Binding-site contacts:
Ligand atom O3 contacts residue EU1 of chain 2.B at 2.5 Å.
Ligand atom C31 contacts residue GLU124 of chain 2.A at 2.8 Å.
Ligand atom C15 contacts residue PHE105 of chain 2.A at 3.7 Å (hydrophobic).
Ligand atom N3 contacts residue EU1 of chain 2.B at 2.7 Å.
Ligand atom N2 contacts residue MET43 of chain 2.A at 3.6 Å.
Ligand atom C29 contacts residue MET43 of chain 2.A at 3.4 Å (hydrophobic).
Ligand atom C25 contacts residue EU1 of chain 2.B at 3.6 Å.
Ligand atom C22 contacts residue PHE126 of chain 2.A at 3.4 Å (hydrophobic).
Ligand atom C30 contacts residue EU1 of chain 2.B at 3.6 Å.
Ligand atom C27 contacts residue EU1 of chain 2.B at 3.6 Å.
Ligand atom O1 contacts residue LEU226 of chain 2.A at 3.4 Å (h-bond).
Ligand atom C32 contacts residue EU1 of chain 2.B at 3.2 Å.
Ligand atom C29 contacts residue EU1 of chain 2.B at 3.2 Å.
Ligand atom C23 contacts residue HIS225 of chain 2.A at 3.5 Å.
Ligand atom C20 contacts residue GLU54 of chain 2.A at 3.5 Å.
Ligand atom N1 contacts residue EU1 of chain 2.B at 2.6 Å.
Ligand atom O1 contacts residue HIS225 of chain 2.A at 3.2 Å (h-bond).
Ligand atom C24 contacts residue EU1 of chain 2.B at 3.4 Å.
Ligand atom C21 contacts residue PHE126 of chain 2.A at 3.5 Å (hydrophobic).
Ligand atom C28 contacts residue MET43 of chain 2.A at 3.5 Å (hydrophobic).
Ligand atom C26 contacts residue MET43 of chain 2.A at 3.2 Å (hydrophobic).
Ligand atom O6 contacts residue EU1 of chain 2.B at 2.5 Å.
Ligand atom O5 contacts residue EU1 of chain 2.B at 2.5 Å.
Ligand atom O10 contacts residue GLU124 of chain 2.A at 3.6 Å.
Ligand atom C2 contacts residue HIS225 of chain 2.A at 3.7 Å.
Ligand atom O2 contacts residue ARG95 of chain 2.A at 3.1 Å (salt-bridge).
Ligand atom C28 contacts residue EU1 of chain 2.B at 3.3 Å.
Ligand atom C16 contacts residue LEU47 of chain 2.A at 3.6 Å (hydrophobic).
Ligand atom C22 contacts residue LEU47 of chain 2.A at 3.6 Å (hydrophobic).
Ligand atom O4 contacts residue EU1 of chain 2.B at 2.5 Å.
Ligand atom C31 contacts residue EU1 of chain 2.B at 3.4 Å.
Ligand atom N2 contacts residue EU1 of chain 2.B at 2.6 Å.
Ligand atom C4 contacts residue GLY222 of chain 2.A at 3.5 Å.
Ligand atom C35 contacts residue EU1 of chain 2.B at 3.2 Å.
Ligand atom C26 contacts residue EU1 of chain 2.B at 3.6 Å.
Ligand atom O2 contacts residue GLU54 of chain 2.A at 2.5 Å (salt-bridge).
Ligand atom C33 contacts residue EU1 of chain 2.B at 3.3 Å.
Ligand atom C17 contacts residue PHE105 of chain 2.A at 3.6 Å (hydrophobic).
Ligand atom C34 contacts residue EU1 of chain 2.B at 3.4 Å.
Ligand atom C19 contacts residue GLU54 of chain 2.A at 3.4 Å.

Sequence of chain 2.A:
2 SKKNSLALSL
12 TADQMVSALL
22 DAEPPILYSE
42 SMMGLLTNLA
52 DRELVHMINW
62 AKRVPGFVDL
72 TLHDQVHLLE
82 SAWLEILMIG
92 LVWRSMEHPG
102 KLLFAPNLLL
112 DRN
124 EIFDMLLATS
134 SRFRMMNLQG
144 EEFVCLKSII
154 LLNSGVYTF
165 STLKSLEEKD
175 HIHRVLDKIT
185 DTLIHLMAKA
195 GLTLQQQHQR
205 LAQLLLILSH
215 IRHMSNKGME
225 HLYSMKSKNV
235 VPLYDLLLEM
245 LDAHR

This small molecule binds to this protein.
Small molecule (SMILES): C[C@]12CC[C@@H]3c4ccc(O)cc4CC[C@H]3[C@@H]1CC[C@@]2(O)C#Cc1cc(CN(CC(=O)O)CC(=O)O)nc(CN(CC(=O)O)CC(=O)O)c1